Binding-site contacts:
Ligand atom C26 contacts residue LYS189 of chain 1.B at 3.6 Å.
Ligand atom C22 contacts residue SER211 of chain 1.B at 3.5 Å.
Ligand atom N4 contacts residue ASP186 of chain 1.B at 3.0 Å (salt-bridge).
Ligand atom C5 contacts residue TRP212 of chain 1.B at 3.5 Å (hydrophobic).
Ligand atom C3 contacts residue TRP212 of chain 1.B at 3.5 Å (hydrophobic).
Ligand atom C14 contacts residue ASP186 of chain 1.B at 3.6 Å.
Ligand atom C6 contacts residue TRP212 of chain 1.B at 3.6 Å (hydrophobic).
Ligand atom C2 contacts residue GLY215 of chain 1.B at 3.5 Å.
Ligand atom C16 contacts residue ASP90 of chain 1.B at 3.4 Å.
Ligand atom O2 contacts residue LYS189 of chain 1.B at 3.3 Å.
Ligand atom C20 contacts residue HIS41 of chain 1.B at 3.4 Å.
Ligand atom C5 contacts residue SER192 of chain 1.B at 3.5 Å.
Ligand atom C12 contacts residue GLN134 of chain 1.B at 3.6 Å.
Ligand atom N5 contacts residue SER187 of chain 1.B at 3.2 Å (h-bond).
Ligand atom C22 contacts residue HIS41 of chain 1.B at 3.5 Å.
Ligand atom N5 contacts residue ASP186 of chain 1.B at 2.6 Å (salt-bridge).
Ligand atom C14 contacts residue TRP212 of chain 1.B at 3.6 Å (hydrophobic).
Ligand atom C6 contacts residue SER192 of chain 1.B at 3.7 Å.
Ligand atom C15 contacts residue HIS41 of chain 1.B at 3.3 Å.
Ligand atom N2 contacts residue SER192 of chain 1.B at 2.9 Å (h-bond).
Ligand atom O2 contacts residue GLY190 of chain 1.B at 2.7 Å (h-bond).
Ligand atom N4 contacts residue SER187 of chain 1.B at 2.8 Å (h-bond).
Ligand atom C5 contacts residue SER211 of chain 1.B at 3.5 Å.
Ligand atom C30 contacts residue HIS41 of chain 1.B at 3.6 Å.
Ligand atom C14 contacts residue SER187 of chain 1.B at 3.3 Å.
Ligand atom C9 contacts residue SER192 of chain 1.B at 3.2 Å.
Ligand atom N2 contacts residue SER211 of chain 1.B at 3.4 Å (h-bond).
Ligand atom O1 contacts residue SER192 of chain 1.B at 3.1 Å (h-bond).
Ligand atom O2 contacts residue SER192 of chain 1.B at 2.7 Å (h-bond).
Ligand atom C16 contacts residue HIS41 of chain 1.B at 2.9 Å.
Ligand atom N4 contacts residue TRP212 of chain 1.B at 3.5 Å (h-bond).
Ligand atom C19 contacts residue HIS41 of chain 1.B at 3.4 Å.
Ligand atom C23 contacts residue LYS189 of chain 1.B at 3.5 Å.
Ligand atom C16 contacts residue SER211 of chain 1.B at 3.2 Å.
Ligand atom C21 contacts residue LYS189 of chain 1.B at 3.6 Å.
Ligand atom C2 contacts residue GLY213 of chain 1.B at 3.6 Å.
Ligand atom N5 contacts residue GLY215 of chain 1.B at 3.0 Å (h-bond).
Ligand atom N4 contacts residue GLY223 of chain 1.B at 3.4 Å.
Ligand atom O1 contacts residue HIS41 of chain 1.B at 2.8 Å (h-bond).
Ligand atom C4 contacts residue TRP212 of chain 1.B at 3.6 Å (hydrophobic).

A protein and the small-molecule ligand that binds it are described below.
Small molecule (SMILES): [H]/N=C(\N)c1ccc(NCc2cc(C=C)ccc2-c2ccc(C(=O)NCC(C)C)cc2C(=O)O)nc1

Sequence of chain 1.B:
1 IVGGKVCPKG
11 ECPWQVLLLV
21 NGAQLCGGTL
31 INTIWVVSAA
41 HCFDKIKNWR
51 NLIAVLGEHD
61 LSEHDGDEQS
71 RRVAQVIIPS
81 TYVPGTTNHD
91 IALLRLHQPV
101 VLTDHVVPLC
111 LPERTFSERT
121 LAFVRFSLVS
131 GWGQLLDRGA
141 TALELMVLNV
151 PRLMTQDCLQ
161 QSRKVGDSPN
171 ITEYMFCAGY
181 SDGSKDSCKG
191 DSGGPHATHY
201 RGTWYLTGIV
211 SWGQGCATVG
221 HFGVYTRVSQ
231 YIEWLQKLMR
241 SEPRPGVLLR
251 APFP